This small molecule binds to this protein.
Small molecule (SMILES): CC(C)[C@](O)(c1ccc2cc(OC(F)F)c(OC(F)F)cc2c1)c1c[nH]nn1

Sequence of chain 1.B:
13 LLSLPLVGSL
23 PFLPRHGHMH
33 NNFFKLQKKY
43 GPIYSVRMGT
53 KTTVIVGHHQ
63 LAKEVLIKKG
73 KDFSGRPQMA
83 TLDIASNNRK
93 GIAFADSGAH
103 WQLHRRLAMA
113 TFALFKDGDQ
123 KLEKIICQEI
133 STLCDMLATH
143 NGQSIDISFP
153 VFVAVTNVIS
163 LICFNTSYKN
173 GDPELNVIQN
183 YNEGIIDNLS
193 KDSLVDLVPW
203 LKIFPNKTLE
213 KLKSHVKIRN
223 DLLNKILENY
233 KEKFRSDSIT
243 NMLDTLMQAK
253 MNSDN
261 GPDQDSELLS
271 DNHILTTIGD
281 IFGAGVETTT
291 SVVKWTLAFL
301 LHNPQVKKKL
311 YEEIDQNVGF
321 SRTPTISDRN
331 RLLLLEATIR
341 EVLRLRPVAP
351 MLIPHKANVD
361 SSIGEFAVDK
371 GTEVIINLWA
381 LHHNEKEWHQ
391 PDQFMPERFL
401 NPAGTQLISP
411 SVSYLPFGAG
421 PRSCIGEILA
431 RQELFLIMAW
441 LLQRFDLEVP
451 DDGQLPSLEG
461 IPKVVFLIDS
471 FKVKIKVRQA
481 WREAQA

Binding-site contacts:
Ligand atom O05 contacts residue THR288 of chain 1.B at 3.8 Å.
Ligand atom F14 contacts residue ALA87 of chain 1.B at 3.4 Å.
Ligand atom O05 contacts residue VAL464 of chain 1.B at 2.9 Å (h-bond).
Ligand atom N26 contacts residue HEM1 of chain 1.G at 2.8 Å.
Ligand atom C13 contacts residue ALA87 of chain 1.B at 3.8 Å (hydrophobic).
Ligand atom O12 contacts residue GLY283 of chain 1.B at 3.7 Å.
Ligand atom C01 contacts residue ALA349 of chain 1.B at 3.3 Å (hydrophobic).
Ligand atom C18 contacts residue ILE188 of chain 1.B at 3.6 Å (hydrophobic).
Ligand atom N28 contacts residue HEM1 of chain 1.G at 3.2 Å (h-bond).
Ligand atom C08 contacts residue PHE96 of chain 1.B at 3.3 Å (hydrophobic).
Ligand atom O05 contacts residue VAL465 of chain 1.B at 3.8 Å.
Ligand atom N27 contacts residue HEM1 of chain 1.G at 2.1 Å.
Ligand atom O17 contacts residue GLY283 of chain 1.B at 3.2 Å.
Ligand atom C02 contacts residue ILE353 of chain 1.B at 3.8 Å (hydrophobic).
Ligand atom C03 contacts residue VAL464 of chain 1.B at 3.5 Å (hydrophobic).
Ligand atom C23 contacts residue ALA284 of chain 1.B at 3.6 Å (hydrophobic).
Ligand atom C16 contacts residue ALA284 of chain 1.B at 3.7 Å (hydrophobic).
Ligand atom C10 contacts residue PHE96 of chain 1.B at 3.7 Å (hydrophobic).
Ligand atom N26 contacts residue ALA284 of chain 1.B at 3.6 Å.
Ligand atom F15 contacts residue ALA87 of chain 1.B at 3.2 Å.
Ligand atom C25 contacts residue THR288 of chain 1.B at 3.2 Å.
Ligand atom N26 contacts residue THR288 of chain 1.B at 3.4 Å (h-bond).
Ligand atom F20 contacts residue ILE188 of chain 1.B at 3.4 Å.
Ligand atom C21 contacts residue ALA284 of chain 1.B at 3.5 Å (hydrophobic).
Ligand atom F19 contacts residue ASN184 of chain 1.B at 3.7 Å.
Ligand atom F14 contacts residue ARG221 of chain 1.B at 2.8 Å.
Ligand atom C21 contacts residue GLY283 of chain 1.B at 3.0 Å.
Ligand atom C03 contacts residue ILE353 of chain 1.B at 3.6 Å (hydrophobic).
Ligand atom C22 contacts residue GLY283 of chain 1.B at 3.8 Å.
Ligand atom C25 contacts residue ALA284 of chain 1.B at 3.4 Å (hydrophobic).
Ligand atom F20 contacts residue ASN184 of chain 1.B at 3.6 Å.
Ligand atom F20 contacts residue GLU287 of chain 1.B at 3.5 Å.
Ligand atom C11 contacts residue GLY283 of chain 1.B at 3.5 Å.
Ligand atom C13 contacts residue ARG221 of chain 1.B at 3.7 Å.
Ligand atom F19 contacts residue ILE188 of chain 1.B at 3.7 Å.
Ligand atom C07 contacts residue PHE96 of chain 1.B at 3.8 Å (hydrophobic).
Ligand atom O12 contacts residue GLY279 of chain 1.B at 3.8 Å.
Ligand atom C16 contacts residue GLY283 of chain 1.B at 3.1 Å.
Ligand atom F19 contacts residue ILE187 of chain 1.B at 3.0 Å.
Ligand atom C22 contacts residue ALA284 of chain 1.B at 3.5 Å (hydrophobic).